Binding-site contacts:
Ligand atom C5 contacts residue ARG94 of chain 1.A at 3.7 Å.
Ligand atom C2 contacts residue ARG94 of chain 1.A at 3.6 Å.
Ligand atom O3' contacts residue GLU53 of chain 1.A at 3.0 Å (salt-bridge).
Ligand atom PG contacts residue THR149 of chain 1.A at 3.5 Å.
Ligand atom C4 contacts residue ARG94 of chain 1.A at 3.5 Å.
Ligand atom O3' contacts residue ARG94 of chain 1.A at 3.6 Å (salt-bridge).
Ligand atom O2G contacts residue LYS154 of chain 1.A at 3.6 Å.
Ligand atom O6 contacts residue GLN108 of chain 1.A at 3.5 Å (h-bond).
Ligand atom O2' contacts residue LYS101 of chain 1.A at 3.4 Å.
Ligand atom O2' contacts residue GLY93 of chain 1.A at 3.2 Å (h-bond).
Ligand atom C6 contacts residue THR114 of chain 1.A at 3.5 Å.
Ligand atom O2B contacts residue MG1 of chain 1.D at 3.5 Å.
Ligand atom N1 contacts residue ARG94 of chain 1.A at 3.7 Å.
Ligand atom O2G contacts residue ARG49 of chain 1.A at 3.1 Å (salt-bridge).
Ligand atom PA contacts residue ARG94 of chain 1.A at 3.5 Å.
Ligand atom O2A contacts residue ARG128 of chain 1.A at 2.6 Å (salt-bridge).
Ligand atom O2' contacts residue CYS54 of chain 1.A at 3.7 Å.
Ligand atom O5' contacts residue ARG94 of chain 1.A at 3.7 Å.
Ligand atom O2A contacts residue ARG94 of chain 1.A at 3.3 Å (salt-bridge).
Ligand atom O1G contacts residue ASN151 of chain 1.A at 3.0 Å.
Ligand atom O1B contacts residue ARG128 of chain 1.A at 2.7 Å (salt-bridge).
Ligand atom O6 contacts residue THR114 of chain 1.A at 2.9 Å (h-bond).
Ligand atom O1B contacts residue LYS154 of chain 1.A at 3.5 Å (salt-bridge).
Ligand atom C3' contacts residue SER52 of chain 1.A at 3.7 Å.
Ligand atom O2B contacts residue LYS154 of chain 1.A at 3.2 Å (salt-bridge).
Ligand atom N1 contacts residue THR114 of chain 1.A at 3.1 Å.
Ligand atom PB contacts residue LYS154 of chain 1.A at 3.4 Å.
Ligand atom O3G contacts residue GLN70 of chain 1.A at 3.1 Å (h-bond).
Ligand atom O1A contacts residue ARG94 of chain 1.A at 2.7 Å (salt-bridge).
Ligand atom O4' contacts residue ARG94 of chain 1.A at 2.9 Å (salt-bridge).
Ligand atom C5' contacts residue MG1 of chain 1.D at 3.5 Å.
Ligand atom O2' contacts residue GLU92 of chain 1.A at 3.4 Å (salt-bridge).
Ligand atom N3 contacts residue ARG94 of chain 1.A at 3.5 Å (salt-bridge).
Ligand atom O1G contacts residue THR149 of chain 1.A at 3.1 Å (h-bond).
Ligand atom O3' contacts residue GLY93 of chain 1.A at 3.6 Å.
Ligand atom C5' contacts residue ARG128 of chain 1.A at 3.6 Å.
Ligand atom O3G contacts residue ARG49 of chain 1.A at 3.0 Å (salt-bridge).
Ligand atom O3' contacts residue SER52 of chain 1.A at 3.4 Å.
Ligand atom O2G contacts residue THR149 of chain 1.A at 2.8 Å (h-bond).
Ligand atom O3' contacts residue GLN91 of chain 1.A at 3.6 Å.

A protein and the small-molecule ligand that binds it are described below.
Small molecule (SMILES): Nc1nc2c(ncn2[C@@H]2O[C@H](CO[P](=O)(O)C[P](=O)(O)OP(=O)(O)O)[C@@H](O)[C@H]2O)c(=O)[nH]1

Sequence of chain 1.A:
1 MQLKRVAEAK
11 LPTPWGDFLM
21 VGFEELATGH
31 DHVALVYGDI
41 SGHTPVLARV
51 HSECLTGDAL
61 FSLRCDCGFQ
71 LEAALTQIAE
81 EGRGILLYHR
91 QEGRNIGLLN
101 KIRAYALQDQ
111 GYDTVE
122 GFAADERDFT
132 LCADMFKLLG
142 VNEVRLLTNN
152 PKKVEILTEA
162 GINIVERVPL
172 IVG